Binding-site contacts:
Ligand atom O5 contacts residue ASN42 of chain 1.B at 2.3 Å (h-bond).
Ligand atom C3 contacts residue ASN42 of chain 1.B at 3.8 Å.
Ligand atom O7 contacts residue PHE41 of chain 1.B at 3.8 Å.
Ligand atom C6 contacts residue ASN42 of chain 1.B at 4.4 Å.
Ligand atom C4 contacts residue ASN42 of chain 1.B at 4.2 Å.
Ligand atom O7 contacts residue ASN42 of chain 1.B at 3.6 Å.
Ligand atom C5 contacts residue ASN42 of chain 1.B at 3.7 Å.
Ligand atom C8 contacts residue PHE41 of chain 1.B at 4.0 Å (hydrophobic).
Ligand atom C7 contacts residue PHE41 of chain 1.B at 4.2 Å (hydrophobic).
Ligand atom C2 contacts residue ASN42 of chain 1.B at 2.4 Å.
Ligand atom C1 contacts residue ASN42 of chain 1.B at 1.4 Å.
Ligand atom N2 contacts residue ASN42 of chain 1.B at 2.9 Å (h-bond).
Ligand atom C7 contacts residue ASN42 of chain 1.B at 3.4 Å.

Sequence of chain 1.B:
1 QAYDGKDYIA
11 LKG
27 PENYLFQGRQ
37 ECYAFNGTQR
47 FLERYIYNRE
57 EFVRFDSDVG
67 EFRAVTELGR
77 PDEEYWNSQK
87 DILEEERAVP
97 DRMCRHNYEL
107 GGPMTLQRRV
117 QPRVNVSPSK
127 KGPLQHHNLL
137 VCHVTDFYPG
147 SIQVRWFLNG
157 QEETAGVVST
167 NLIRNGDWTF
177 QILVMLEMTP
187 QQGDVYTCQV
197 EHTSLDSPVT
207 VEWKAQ

A protein and the small-molecule ligand that binds it are described below.
Small molecule (SMILES): CC(=O)N[C@H]1[C@H](OC[C@H]2OC[C@H](NC(C)=O)[C@@H](O[C@@H]3O[C@H](CO)[C@@H](O)[C@H](O)[C@H]3NC(C)=O)[C@@H]2O[C@@H]2O[C@H](CO)[C@@H](O)[C@H](O)[C@H]2NC(C)=O)O[C@H](CO)[C@@H](O)[C@@H]1O